Binding-site contacts:
Ligand atom N contacts residue THR26 of chain 1.A at 3.1 Å (h-bond).
Ligand atom O contacts residue THR25 of chain 1.A at 3.3 Å.
Ligand atom CG contacts residue THR24 of chain 1.A at 3.6 Å.
Ligand atom NH1 contacts residue THR24 of chain 1.A at 3.6 Å.
Ligand atom O contacts residue MET165 of chain 1.A at 3.2 Å.
Ligand atom CG1 contacts residue THR190 of chain 1.A at 3.6 Å.
Ligand atom OE1 contacts residue PHE140 of chain 1.A at 3.2 Å.
Ligand atom CE1 contacts residue MET49 of chain 1.A at 3.6 Å (hydrophobic).
Ligand atom CG2 contacts residue GLN192 of chain 1.A at 3.5 Å.
Ligand atom NE2 contacts residue LEU141 of chain 1.A at 3.5 Å (h-bond).
Ligand atom N contacts residue GLU166 of chain 1.A at 3.0 Å (salt-bridge).
Ligand atom CD2 contacts residue THR25 of chain 1.A at 3.5 Å.
Ligand atom O contacts residue GLN189 of chain 1.A at 3.7 Å.
Ligand atom CA contacts residue GLU166 of chain 1.A at 3.5 Å.
Ligand atom CE2 contacts residue THR25 of chain 1.A at 3.5 Å.
Ligand atom CD1 contacts residue HIS41 of chain 1.A at 3.4 Å.
Ligand atom N contacts residue GLN189 of chain 1.A at 2.8 Å (h-bond).
Ligand atom N contacts residue HIS164 of chain 1.A at 3.0 Å (h-bond).
Ligand atom CZ contacts residue MET49 of chain 1.A at 3.5 Å (hydrophobic).
Ligand atom O contacts residue THR26 of chain 1.A at 3.2 Å (h-bond).
Ligand atom CB contacts residue THR190 of chain 1.A at 3.6 Å.
Ligand atom O contacts residue ASN142 of chain 1.A at 3.6 Å.
Ligand atom CB contacts residue SER144 of chain 1.A at 3.6 Å.
Ligand atom CA contacts residue GLN189 of chain 1.A at 3.6 Å.
Ligand atom O contacts residue SER144 of chain 1.A at 3.1 Å (h-bond).
Ligand atom O contacts residue GLY143 of chain 1.A at 3.1 Å (h-bond).
Ligand atom NH1 contacts residue THR26 of chain 1.A at 3.5 Å.
Ligand atom OE1 contacts residue HIS172 of chain 1.A at 3.5 Å.
Ligand atom OE1 contacts residue HIS163 of chain 1.A at 3.3 Å.
Ligand atom CD2 contacts residue GLN189 of chain 1.A at 3.4 Å.
Ligand atom CB contacts residue HIS163 of chain 1.A at 3.4 Å.
Ligand atom O contacts residue ALA145 of chain 1.A at 2.9 Å (h-bond).
Ligand atom CG1 contacts residue GLY143 of chain 1.A at 3.6 Å.
Ligand atom CG2 contacts residue THR190 of chain 1.A at 3.3 Å.
Ligand atom CB contacts residue GLN189 of chain 1.A at 3.5 Å.
Ligand atom OE1 contacts residue GLU166 of chain 1.A at 3.3 Å.
Ligand atom O contacts residue GLU166 of chain 1.A at 2.8 Å (salt-bridge).
Ligand atom CG contacts residue HIS163 of chain 1.A at 3.4 Å.
Ligand atom CD contacts residue GLU166 of chain 1.A at 3.5 Å.
Ligand atom CB contacts residue HIS41 of chain 1.A at 3.3 Å.

The protein below binds the small molecule below.
Small molecule (SMILES): CC[C@H](C)[C@H](NC(=O)[C@H](C)NC(=O)[C@H](CCC(N)=O)NC(=O)[C@H](CC(C)C)NC(=O)[C@H](CCCCN)NC(=O)[C@@H](N)C(C)C)C(=O)N[C@@H](Cc1ccccc1)C(=O)N[C@H](C=O)CCCN=C(N)N

Sequence of chain 1.A:
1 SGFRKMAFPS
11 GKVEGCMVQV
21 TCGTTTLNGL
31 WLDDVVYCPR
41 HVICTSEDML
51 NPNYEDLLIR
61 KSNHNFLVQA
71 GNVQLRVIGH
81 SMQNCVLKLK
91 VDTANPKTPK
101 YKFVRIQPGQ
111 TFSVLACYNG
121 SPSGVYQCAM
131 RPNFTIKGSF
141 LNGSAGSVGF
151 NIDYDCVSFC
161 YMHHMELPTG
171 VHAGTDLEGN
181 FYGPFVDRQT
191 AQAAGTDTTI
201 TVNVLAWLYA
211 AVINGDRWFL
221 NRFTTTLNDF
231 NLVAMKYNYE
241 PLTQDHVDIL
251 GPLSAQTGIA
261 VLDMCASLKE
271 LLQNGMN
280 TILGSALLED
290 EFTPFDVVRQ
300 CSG